The small molecule below binds the protein below.
Small molecule (SMILES): O=C([O-])C(=O)[O-]

Sequence of chain 1.G:
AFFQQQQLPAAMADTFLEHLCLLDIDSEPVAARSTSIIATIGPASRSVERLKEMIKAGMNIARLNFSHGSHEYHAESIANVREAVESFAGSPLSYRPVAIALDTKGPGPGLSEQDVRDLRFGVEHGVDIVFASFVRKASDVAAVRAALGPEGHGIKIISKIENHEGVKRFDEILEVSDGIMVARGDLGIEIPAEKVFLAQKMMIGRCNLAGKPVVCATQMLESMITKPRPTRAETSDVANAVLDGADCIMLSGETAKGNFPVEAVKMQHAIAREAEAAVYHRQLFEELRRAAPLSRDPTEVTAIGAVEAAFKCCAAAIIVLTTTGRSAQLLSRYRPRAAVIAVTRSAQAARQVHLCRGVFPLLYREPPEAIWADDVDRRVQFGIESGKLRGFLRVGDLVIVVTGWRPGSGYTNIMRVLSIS

Binding-site contacts:
Ligand atom O1 contacts residue ALA209 of chain 1.G at 3.9 Å.
Ligand atom O4 contacts residue LYS186 of chain 1.G at 3.9 Å.
Ligand atom O3 contacts residue GLY211 of chain 1.G at 2.9 Å (h-bond).
Ligand atom O2 contacts residue ARG87 of chain 1.G at 4.4 Å.
Ligand atom O1 contacts residue ASP212 of chain 1.G at 2.7 Å (salt-bridge).
Ligand atom C1 contacts residue ARG210 of chain 1.G at 4.5 Å.
Ligand atom O3 contacts residue ARG210 of chain 1.G at 3.5 Å (salt-bridge).
Ligand atom O3 contacts residue MG1 of chain 1.LA at 4.1 Å.
Ligand atom C1 contacts residue GLY211 of chain 1.G at 3.9 Å.
Ligand atom O2 contacts residue MG1 of chain 1.LA at 2.2 Å.
Ligand atom O4 contacts residue MET207 of chain 1.G at 4.2 Å.
Ligand atom O3 contacts residue GLU188 of chain 1.G at 4.3 Å.
Ligand atom O1 contacts residue GLU188 of chain 1.G at 2.6 Å (salt-bridge).
Ligand atom O4 contacts residue MET276 of chain 1.G at 4.2 Å.
Ligand atom C2 contacts residue MG1 of chain 1.LA at 2.9 Å.
Ligand atom C1 contacts residue THR244 of chain 1.G at 3.8 Å.
Ligand atom O4 contacts residue THR244 of chain 1.G at 3.3 Å (h-bond).
Ligand atom O4 contacts residue MG1 of chain 1.LA at 4.2 Å.
Ligand atom C1 contacts residue ALA209 of chain 1.G at 3.5 Å (hydrophobic).
Ligand atom C2 contacts residue THR244 of chain 1.G at 4.0 Å.
Ligand atom O4 contacts residue ALA209 of chain 1.G at 4.1 Å.
Ligand atom C1 contacts residue ASP212 of chain 1.G at 3.8 Å.
Ligand atom O2 contacts residue LYS186 of chain 1.G at 2.7 Å (salt-bridge).
Ligand atom O3 contacts residue ASP212 of chain 1.G at 3.7 Å.
Ligand atom O3 contacts residue ALA209 of chain 1.G at 3.2 Å.
Ligand atom O2 contacts residue ALA209 of chain 1.G at 4.3 Å.
Ligand atom C2 contacts residue ALA209 of chain 1.G at 3.8 Å (hydrophobic).
Ligand atom C2 contacts residue LYS186 of chain 1.G at 3.5 Å.
Ligand atom O3 contacts residue THR244 of chain 1.G at 2.9 Å (h-bond).
Ligand atom C2 contacts residue GLU188 of chain 1.G at 3.8 Å.
Ligand atom O2 contacts residue GLU188 of chain 1.G at 3.4 Å (salt-bridge).
Ligand atom O1 contacts residue GLY211 of chain 1.G at 4.0 Å.
Ligand atom O2 contacts residue ASP212 of chain 1.G at 4.3 Å.
Ligand atom O4 contacts residue ARG87 of chain 1.G at 4.0 Å.
Ligand atom C1 contacts residue MG1 of chain 1.LA at 2.9 Å.
Ligand atom C1 contacts residue GLU188 of chain 1.G at 3.4 Å.
Ligand atom O1 contacts residue MG1 of chain 1.LA at 2.1 Å.